Binding-site contacts:
Ligand atom C6 contacts residue MET267 of chain 1.D at 3.6 Å (hydrophobic).
Ligand atom N7 contacts residue VAL287 of chain 1.D at 3.9 Å.
Ligand atom C28 contacts residue ALA286 of chain 1.D at 3.9 Å (hydrophobic).
Ligand atom C2 contacts residue MET267 of chain 1.D at 3.7 Å (hydrophobic).
Ligand atom C9 contacts residue LEU189 of chain 1.D at 3.8 Å (hydrophobic).
Ligand atom C31 contacts residue SER125 of chain 1.D at 3.3 Å.
Ligand atom C28 contacts residue VAL287 of chain 1.D at 4.0 Å (hydrophobic).
Ligand atom C16 contacts residue PHE283 of chain 1.D at 3.5 Å (hydrophobic).
Ligand atom C25 contacts residue PHE250 of chain 1.D at 3.9 Å (hydrophobic).
Ligand atom C20 contacts residue ILE246 of chain 1.D at 3.9 Å (hydrophobic).
Ligand atom C19 contacts residue PHE283 of chain 1.D at 3.4 Å (hydrophobic).
Ligand atom C20 contacts residue PHE283 of chain 1.D at 3.6 Å (hydrophobic).
Ligand atom C4 contacts residue LEU189 of chain 1.D at 3.9 Å (hydrophobic).
Ligand atom C25 contacts residue TYR247 of chain 1.D at 3.9 Å (hydrophobic).
Ligand atom C29 contacts residue PHE283 of chain 1.D at 3.9 Å (hydrophobic).
Ligand atom BR23 contacts residue GLN280 of chain 1.D at 3.5 Å.
Ligand atom N13 contacts residue LEU189 of chain 1.D at 3.8 Å.
Ligand atom C26 contacts residue LEU229 of chain 1.D at 3.5 Å (hydrophobic).
Ligand atom BR23 contacts residue VAL232 of chain 1.D at 4.0 Å.
Ligand atom O22 contacts residue GLN280 of chain 1.D at 3.3 Å (h-bond).
Ligand atom C25 contacts residue GLN280 of chain 1.D at 3.8 Å.
Ligand atom C25 contacts residue PHE283 of chain 1.D at 3.7 Å (hydrophobic).
Ligand atom C11 contacts residue MET267 of chain 1.D at 3.9 Å (hydrophobic).
Ligand atom C25 contacts residue MET267 of chain 1.D at 3.6 Å (hydrophobic).
Ligand atom O24 contacts residue ILE246 of chain 1.D at 3.4 Å.
Ligand atom C18 contacts residue PHE283 of chain 1.D at 3.5 Å (hydrophobic).
Ligand atom O24 contacts residue VAL232 of chain 1.D at 3.8 Å.
Ligand atom C26 contacts residue TYR78 of chain 1.D at 3.6 Å (hydrophobic).
Ligand atom O22 contacts residue PHE283 of chain 1.D at 3.7 Å.
Ligand atom O12 contacts residue LEU189 of chain 1.D at 3.4 Å.
Ligand atom C3 contacts residue LEU189 of chain 1.D at 3.6 Å (hydrophobic).
Ligand atom C17 contacts residue PHE283 of chain 1.D at 3.5 Å (hydrophobic).
Ligand atom N30 contacts residue PHE283 of chain 1.D at 3.7 Å.
Ligand atom C29 contacts residue GLY282 of chain 1.D at 3.8 Å.
Ligand atom C2 contacts residue PHE283 of chain 1.D at 3.8 Å (hydrophobic).
Ligand atom C17 contacts residue PHE250 of chain 1.D at 3.9 Å (hydrophobic).
Ligand atom C27 contacts residue VAL287 of chain 1.D at 3.7 Å (hydrophobic).
Ligand atom C21 contacts residue LEU229 of chain 1.D at 3.9 Å (hydrophobic).
Ligand atom C11 contacts residue PHE250 of chain 1.D at 3.9 Å (hydrophobic).
Ligand atom C21 contacts residue PHE283 of chain 1.D at 3.7 Å (hydrophobic).

Sequence of chain 1.D:
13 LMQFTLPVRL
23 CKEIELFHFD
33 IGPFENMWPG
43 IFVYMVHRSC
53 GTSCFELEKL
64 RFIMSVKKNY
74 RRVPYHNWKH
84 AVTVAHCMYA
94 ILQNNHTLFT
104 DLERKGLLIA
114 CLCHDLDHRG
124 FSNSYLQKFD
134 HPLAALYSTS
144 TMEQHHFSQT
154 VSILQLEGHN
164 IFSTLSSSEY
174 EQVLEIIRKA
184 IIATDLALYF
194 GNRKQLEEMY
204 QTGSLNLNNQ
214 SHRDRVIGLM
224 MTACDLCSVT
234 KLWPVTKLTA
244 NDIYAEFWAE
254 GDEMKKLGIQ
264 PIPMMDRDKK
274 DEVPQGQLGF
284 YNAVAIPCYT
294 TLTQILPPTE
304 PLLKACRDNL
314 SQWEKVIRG

A small-molecule ligand and the protein it binds are described below.
Small molecule (SMILES): CCO[C@H](C(=O)N/N=C/c1cc(OC)c(Br)c(OC)c1)c1ccc(-n2cccn2)cc1